Binding-site contacts:
Ligand atom C2 contacts residue ASN797 of chain 1.C at 2.5 Å.
Ligand atom O6 contacts residue GLN800 of chain 1.C at 3.4 Å (h-bond).
Ligand atom O5 contacts residue ASN797 of chain 1.C at 2.3 Å (h-bond).
Ligand atom C6 contacts residue GLN800 of chain 1.C at 3.3 Å.
Ligand atom C1 contacts residue ASN797 of chain 1.C at 1.4 Å.
Ligand atom C1 contacts residue SER799 of chain 1.C at 3.7 Å.
Ligand atom C4 contacts residue ASN797 of chain 1.C at 4.2 Å.
Ligand atom C3 contacts residue ASN797 of chain 1.C at 3.8 Å.
Ligand atom N2 contacts residue ASN797 of chain 1.C at 3.0 Å (h-bond).
Ligand atom C6 contacts residue SER799 of chain 1.C at 3.5 Å.
Ligand atom C5 contacts residue SER799 of chain 1.C at 3.3 Å.
Ligand atom O7 contacts residue ASN797 of chain 1.C at 3.9 Å.
Ligand atom O5 contacts residue SER799 of chain 1.C at 3.3 Å (h-bond).
Ligand atom C8 contacts residue GLN800 of chain 1.C at 4.3 Å.
Ligand atom C5 contacts residue ASN797 of chain 1.C at 3.6 Å.
Ligand atom O6 contacts residue SER799 of chain 1.C at 3.7 Å.
Ligand atom C7 contacts residue ASN797 of chain 1.C at 3.6 Å.
Ligand atom O6 contacts residue ASN797 of chain 1.C at 4.4 Å.
Ligand atom C5 contacts residue GLN800 of chain 1.C at 4.2 Å.

Sequence of chain 1.C:
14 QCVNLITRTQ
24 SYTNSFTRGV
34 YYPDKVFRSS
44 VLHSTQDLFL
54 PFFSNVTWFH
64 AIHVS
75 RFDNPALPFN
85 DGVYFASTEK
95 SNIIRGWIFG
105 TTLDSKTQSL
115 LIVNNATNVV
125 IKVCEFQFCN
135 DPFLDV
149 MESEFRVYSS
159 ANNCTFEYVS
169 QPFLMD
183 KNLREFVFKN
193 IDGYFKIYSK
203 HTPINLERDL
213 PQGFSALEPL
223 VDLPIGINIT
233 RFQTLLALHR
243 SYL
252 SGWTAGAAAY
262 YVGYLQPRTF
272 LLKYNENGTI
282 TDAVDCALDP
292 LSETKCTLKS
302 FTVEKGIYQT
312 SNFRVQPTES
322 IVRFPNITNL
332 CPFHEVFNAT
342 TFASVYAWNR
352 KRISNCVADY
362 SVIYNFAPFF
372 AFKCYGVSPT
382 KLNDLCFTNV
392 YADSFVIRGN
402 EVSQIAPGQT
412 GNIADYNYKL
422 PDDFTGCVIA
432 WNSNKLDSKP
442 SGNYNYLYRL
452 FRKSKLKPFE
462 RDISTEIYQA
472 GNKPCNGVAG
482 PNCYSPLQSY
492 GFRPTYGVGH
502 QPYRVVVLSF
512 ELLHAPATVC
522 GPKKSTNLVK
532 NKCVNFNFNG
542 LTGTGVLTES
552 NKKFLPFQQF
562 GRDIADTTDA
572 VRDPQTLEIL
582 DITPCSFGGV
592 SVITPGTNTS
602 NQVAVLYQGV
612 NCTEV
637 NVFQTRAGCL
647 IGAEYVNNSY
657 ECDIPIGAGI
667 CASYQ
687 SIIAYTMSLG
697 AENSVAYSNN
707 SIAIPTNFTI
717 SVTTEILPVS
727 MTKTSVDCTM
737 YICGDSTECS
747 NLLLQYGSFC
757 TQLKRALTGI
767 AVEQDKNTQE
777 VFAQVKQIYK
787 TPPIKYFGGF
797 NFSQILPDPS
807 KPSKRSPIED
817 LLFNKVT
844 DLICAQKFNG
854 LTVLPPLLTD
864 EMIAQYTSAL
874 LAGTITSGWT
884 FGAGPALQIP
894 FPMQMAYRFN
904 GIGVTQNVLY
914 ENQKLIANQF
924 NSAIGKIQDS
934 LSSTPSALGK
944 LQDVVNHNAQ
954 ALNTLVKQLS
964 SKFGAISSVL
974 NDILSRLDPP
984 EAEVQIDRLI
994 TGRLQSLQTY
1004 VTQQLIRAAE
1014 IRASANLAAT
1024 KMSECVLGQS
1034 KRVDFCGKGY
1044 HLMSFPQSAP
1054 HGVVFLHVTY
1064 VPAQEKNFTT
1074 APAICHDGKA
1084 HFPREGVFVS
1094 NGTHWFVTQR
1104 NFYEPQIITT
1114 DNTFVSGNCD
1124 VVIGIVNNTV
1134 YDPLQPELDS

This small molecule binds to this protein.
Small molecule (SMILES): CC(=O)N[C@H]1[C@H](O[C@H]2[C@H](O)[C@@H](NC(C)=O)CO[C@@H]2CO)O[C@H](CO)[C@@H](O)[C@@H]1O